The small molecule below binds the protein below.
Small molecule (SMILES): OC[C@H]1O[C@@H](O[C@@H]2[C@@H](O)[C@H](O)O[C@H](CO)[C@H]2O)[C@H](O)[C@@H](O)[C@@H]1O

Sequence of chain 1.B:
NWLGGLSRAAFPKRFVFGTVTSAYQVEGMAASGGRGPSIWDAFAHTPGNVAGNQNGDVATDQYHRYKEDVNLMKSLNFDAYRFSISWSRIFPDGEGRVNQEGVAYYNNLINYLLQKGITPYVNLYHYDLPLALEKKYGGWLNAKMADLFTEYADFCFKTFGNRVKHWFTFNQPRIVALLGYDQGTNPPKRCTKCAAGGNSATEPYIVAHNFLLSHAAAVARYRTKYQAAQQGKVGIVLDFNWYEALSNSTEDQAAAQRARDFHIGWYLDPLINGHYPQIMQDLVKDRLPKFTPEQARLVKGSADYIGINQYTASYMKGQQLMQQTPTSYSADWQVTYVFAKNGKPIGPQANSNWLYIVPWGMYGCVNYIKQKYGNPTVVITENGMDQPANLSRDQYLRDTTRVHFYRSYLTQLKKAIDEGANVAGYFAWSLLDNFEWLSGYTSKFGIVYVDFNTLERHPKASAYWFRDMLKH

Binding-site contacts:
Ligand atom O2 contacts residue TYR320 of chain 1.B at 3.0 Å.
Ligand atom C5 contacts residue GLU391 of chain 1.B at 3.5 Å.
Ligand atom O6 contacts residue ILE184 of chain 1.B at 3.7 Å.
Ligand atom O2 contacts residue ASN318 of chain 1.B at 3.6 Å.
Ligand atom O2 contacts residue ASN180 of chain 1.B at 2.9 Å (h-bond).
Ligand atom O6 contacts residue PHE454 of chain 1.B at 3.8 Å.
Ligand atom O3 contacts residue TRP438 of chain 1.B at 3.8 Å.
Ligand atom O3 contacts residue GLN181 of chain 1.B at 2.5 Å (h-bond).
Ligand atom C2 contacts residue GLN181 of chain 1.B at 3.0 Å.
Ligand atom C2 contacts residue GLU391 of chain 1.B at 3.3 Å.
Ligand atom O4 contacts residue TRP438 of chain 1.B at 3.1 Å.
Ligand atom C6 contacts residue TYR320 of chain 1.B at 3.6 Å (hydrophobic).
Ligand atom O5 contacts residue GLU391 of chain 1.B at 2.8 Å (salt-bridge).
Ligand atom O3 contacts residue GLN34 of chain 1.B at 2.7 Å (h-bond).
Ligand atom C5 contacts residue TRP363 of chain 1.B at 3.3 Å (hydrophobic).
Ligand atom C6 contacts residue GLU445 of chain 1.B at 3.2 Å.
Ligand atom O2 contacts residue GLN181 of chain 1.B at 2.4 Å (h-bond).
Ligand atom C6 contacts residue TRP363 of chain 1.B at 3.6 Å (hydrophobic).
Ligand atom C1 contacts residue GLN181 of chain 1.B at 3.4 Å.
Ligand atom O1 contacts residue ASN250 of chain 1.B at 2.9 Å (h-bond).
Ligand atom O4 contacts residue TRP363 of chain 1.B at 3.8 Å.
Ligand atom O3 contacts residue HIS135 of chain 1.B at 2.9 Å (h-bond).
Ligand atom O5 contacts residue TYR320 of chain 1.B at 2.7 Å (h-bond).
Ligand atom C5 contacts residue TYR320 of chain 1.B at 3.1 Å (hydrophobic).
Ligand atom C5 contacts residue TRP438 of chain 1.B at 3.6 Å (hydrophobic).
Ligand atom O4 contacts residue GLU445 of chain 1.B at 2.3 Å (salt-bridge).
Ligand atom C3 contacts residue GLN34 of chain 1.B at 3.8 Å.
Ligand atom C4 contacts residue GLU445 of chain 1.B at 3.5 Å.
Ligand atom O6 contacts residue GLU445 of chain 1.B at 2.4 Å (salt-bridge).
Ligand atom C3 contacts residue GLU391 of chain 1.B at 3.5 Å.
Ligand atom C1 contacts residue GLU391 of chain 1.B at 3.1 Å.
Ligand atom O2 contacts residue GLU391 of chain 1.B at 2.6 Å (salt-bridge).
Ligand atom C6 contacts residue PHE454 of chain 1.B at 3.5 Å (hydrophobic).
Ligand atom O3 contacts residue TRP446 of chain 1.B at 2.9 Å (h-bond).
Ligand atom C1 contacts residue TRP363 of chain 1.B at 3.8 Å (hydrophobic).
Ligand atom O4 contacts residue GLN34 of chain 1.B at 3.0 Å (h-bond).
Ligand atom O4 contacts residue TRP446 of chain 1.B at 3.6 Å.
Ligand atom O2 contacts residue HIS135 of chain 1.B at 3.4 Å (h-bond).
Ligand atom O6 contacts residue TRP363 of chain 1.B at 3.5 Å.
Ligand atom C3 contacts residue GLN181 of chain 1.B at 3.5 Å.